Binding-site contacts:
Ligand atom N2 contacts residue ILE194 of chain 1.A at 4.2 Å.
Ligand atom N2 contacts residue ASN149 of chain 1.A at 3.0 Å (h-bond).
Ligand atom O5 contacts residue ASN149 of chain 1.A at 2.3 Å (h-bond).
Ligand atom O7 contacts residue LYS196 of chain 1.A at 3.7 Å.
Ligand atom C1 contacts residue SER211 of chain 1.A at 4.1 Å.
Ligand atom C8 contacts residue LYS213 of chain 1.A at 3.7 Å.
Ligand atom O5 contacts residue ILE194 of chain 1.A at 4.0 Å.
Ligand atom C3 contacts residue SER211 of chain 1.A at 4.1 Å.
Ligand atom O7 contacts residue ASN149 of chain 1.A at 4.0 Å.
Ligand atom C7 contacts residue ILE194 of chain 1.A at 4.2 Å (hydrophobic).
Ligand atom C2 contacts residue ILE194 of chain 1.A at 3.6 Å (hydrophobic).
Ligand atom C4 contacts residue ILE194 of chain 1.A at 4.4 Å (hydrophobic).
Ligand atom C1 contacts residue ILE194 of chain 1.A at 3.8 Å (hydrophobic).
Ligand atom C2 contacts residue ASN149 of chain 1.A at 2.5 Å.
Ligand atom O6 contacts residue LYS192 of chain 1.A at 4.3 Å.
Ligand atom O4 contacts residue ILE194 of chain 1.A at 3.2 Å.
Ligand atom C1 contacts residue ASN149 of chain 1.A at 1.4 Å.
Ligand atom C8 contacts residue PHE212 of chain 1.A at 4.4 Å (hydrophobic).
Ligand atom C7 contacts residue LYS192 of chain 1.A at 3.7 Å.
Ligand atom C3 contacts residue ASN149 of chain 1.A at 3.8 Å.
Ligand atom C7 contacts residue SER211 of chain 1.A at 3.9 Å.
Ligand atom C7 contacts residue ASN149 of chain 1.A at 3.7 Å.
Ligand atom O7 contacts residue LYS192 of chain 1.A at 4.0 Å.
Ligand atom C8 contacts residue ASP190 of chain 1.A at 3.4 Å.
Ligand atom N2 contacts residue LYS192 of chain 1.A at 4.0 Å.
Ligand atom C8 contacts residue TYR191 of chain 1.A at 4.2 Å (hydrophobic).
Ligand atom O3 contacts residue LYS192 of chain 1.A at 3.9 Å.
Ligand atom C8 contacts residue LYS192 of chain 1.A at 3.3 Å.
Ligand atom O7 contacts residue PHE212 of chain 1.A at 4.3 Å.
Ligand atom C5 contacts residue SER211 of chain 1.A at 4.5 Å.
Ligand atom O7 contacts residue ILE194 of chain 1.A at 3.6 Å.
Ligand atom C5 contacts residue ASN149 of chain 1.A at 3.6 Å.
Ligand atom O7 contacts residue SER211 of chain 1.A at 2.7 Å (h-bond).
Ligand atom C4 contacts residue ASN149 of chain 1.A at 4.2 Å.

A protein and the small-molecule ligand that binds it are described below.
Small molecule (SMILES): CC(=O)N[C@H]1[C@H](O[C@H]2[C@H](O)[C@@H](NC(C)=O)CO[C@@H]2CO)O[C@H](CO)[C@@H](O[C@@H]2O[C@H](CO)[C@@H](O)[C@H](O)[C@@H]2O)[C@@H]1O

Sequence of chain 1.A:
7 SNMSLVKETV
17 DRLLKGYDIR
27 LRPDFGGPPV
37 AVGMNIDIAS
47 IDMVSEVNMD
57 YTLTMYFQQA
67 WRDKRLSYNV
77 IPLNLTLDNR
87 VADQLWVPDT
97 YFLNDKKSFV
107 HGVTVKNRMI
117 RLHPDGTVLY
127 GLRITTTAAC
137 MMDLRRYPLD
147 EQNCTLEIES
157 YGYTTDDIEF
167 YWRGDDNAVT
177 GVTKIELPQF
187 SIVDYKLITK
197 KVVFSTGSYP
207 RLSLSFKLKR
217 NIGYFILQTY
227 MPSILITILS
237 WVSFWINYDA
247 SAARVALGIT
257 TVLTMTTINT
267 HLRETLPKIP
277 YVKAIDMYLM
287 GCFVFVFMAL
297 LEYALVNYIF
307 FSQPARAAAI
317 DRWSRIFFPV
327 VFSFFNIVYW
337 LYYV